This protein binds this small molecule.
Small molecule (SMILES): Nc1ncnc2c1ncn2[C@@H]1O[C@H](CO[P](=O)(O)O[P](=O)(O)O[C@H]2O[C@H](CO)[C@@H](O)[C@H](O)[C@H]2O)[C@@H](O)[C@H]1O

Binding-site contacts:
Ligand atom N3 contacts residue PHE201 of chain 1.H at 3.8 Å.
Ligand atom O2B contacts residue ARG209 of chain 1.H at 2.5 Å (salt-bridge).
Ligand atom O1A contacts residue ARG209 of chain 1.H at 2.6 Å (salt-bridge).
Ligand atom C5 contacts residue PHE243 of chain 1.H at 3.9 Å (hydrophobic).
Ligand atom N9 contacts residue PHE201 of chain 1.H at 3.8 Å.
Ligand atom O3D contacts residue SER180 of chain 1.H at 2.7 Å (h-bond).
Ligand atom N1 contacts residue PHE201 of chain 1.H at 3.3 Å (h-bond).
Ligand atom C2 contacts residue PHE201 of chain 1.H at 3.9 Å (hydrophobic).
Ligand atom N7 contacts residue PHE243 of chain 1.H at 3.5 Å.
Ligand atom O2D contacts residue HIS187 of chain 1.H at 3.4 Å.
Ligand atom PA contacts residue ARG209 of chain 1.H at 3.9 Å.
Ligand atom C4 contacts residue VAL184 of chain 1.H at 4.0 Å (hydrophobic).
Ligand atom C6 contacts residue SER204 of chain 1.H at 4.0 Å.
Ligand atom O2D contacts residue VAL184 of chain 1.H at 3.1 Å.
Ligand atom C6 contacts residue PHE201 of chain 1.H at 3.6 Å (hydrophobic).
Ligand atom N1 contacts residue LEU200 of chain 1.H at 3.6 Å.
Ligand atom O3B contacts residue ARG209 of chain 1.H at 3.3 Å (salt-bridge).
Ligand atom O2B contacts residue ASN169 of chain 1.H at 3.2 Å (h-bond).
Ligand atom N6 contacts residue TYR272 of chain 1.H at 3.5 Å (h-bond).
Ligand atom C4 contacts residue PHE201 of chain 1.H at 3.6 Å (hydrophobic).
Ligand atom C2D contacts residue VAL184 of chain 1.H at 4.0 Å (hydrophobic).
Ligand atom N1 contacts residue SER204 of chain 1.H at 4.0 Å.
Ligand atom C5 contacts residue TYR272 of chain 1.H at 3.7 Å (hydrophobic).
Ligand atom C8 contacts residue TYR272 of chain 1.H at 3.6 Å (hydrophobic).
Ligand atom N6 contacts residue PHE243 of chain 1.H at 3.4 Å.
Ligand atom C8 contacts residue PHE201 of chain 1.H at 3.9 Å (hydrophobic).
Ligand atom C2 contacts residue LEU200 of chain 1.H at 3.9 Å (hydrophobic).
Ligand atom O3D contacts residue HIS187 of chain 1.H at 3.5 Å (h-bond).
Ligand atom C5 contacts residue PHE201 of chain 1.H at 3.5 Å (hydrophobic).
Ligand atom N6 contacts residue SER204 of chain 1.H at 3.1 Å (h-bond).
Ligand atom O1A contacts residue TYR272 of chain 1.H at 3.4 Å.
Ligand atom N6 contacts residue PHE201 of chain 1.H at 3.7 Å.
Ligand atom C6 contacts residue TYR272 of chain 1.H at 4.0 Å (hydrophobic).
Ligand atom N7 contacts residue PHE201 of chain 1.H at 3.6 Å.
Ligand atom PB contacts residue ARG209 of chain 1.H at 3.4 Å.
Ligand atom O2D contacts residue ALA182 of chain 1.H at 4.0 Å.
Ligand atom C3D contacts residue SER180 of chain 1.H at 3.3 Å.
Ligand atom N7 contacts residue TYR272 of chain 1.H at 2.8 Å (h-bond).
Ligand atom C6 contacts residue PHE243 of chain 1.H at 3.9 Å (hydrophobic).
Ligand atom N3 contacts residue VAL184 of chain 1.H at 4.1 Å.

Sequence of chain 1.H:
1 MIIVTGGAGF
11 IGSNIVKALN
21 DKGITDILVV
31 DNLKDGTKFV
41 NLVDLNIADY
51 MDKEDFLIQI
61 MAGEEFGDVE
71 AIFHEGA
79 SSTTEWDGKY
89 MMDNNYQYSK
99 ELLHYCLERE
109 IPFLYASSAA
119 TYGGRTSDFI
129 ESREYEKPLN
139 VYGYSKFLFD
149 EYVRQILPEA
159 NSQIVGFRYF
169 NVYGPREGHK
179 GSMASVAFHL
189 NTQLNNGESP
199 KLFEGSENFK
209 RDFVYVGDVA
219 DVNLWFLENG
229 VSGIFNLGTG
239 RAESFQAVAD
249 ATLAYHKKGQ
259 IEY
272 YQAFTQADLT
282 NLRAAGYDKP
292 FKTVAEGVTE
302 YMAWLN